This small molecule binds to this protein.
Small molecule (SMILES): CSCC[C@H](N)C(=O)N1CCC[C@H]1C(=O)N[C@@H](CC(N)=O)C(=O)N[C@@H](CC(=O)O)C(=O)N1CCC[C@H]1C(=O)N[C@@H](CC(N)=O)C(=O)N[C@@H](CCCN=C(N)N)C(=O)N[C@@H](C)C=O

Sequence of chain 1.B:
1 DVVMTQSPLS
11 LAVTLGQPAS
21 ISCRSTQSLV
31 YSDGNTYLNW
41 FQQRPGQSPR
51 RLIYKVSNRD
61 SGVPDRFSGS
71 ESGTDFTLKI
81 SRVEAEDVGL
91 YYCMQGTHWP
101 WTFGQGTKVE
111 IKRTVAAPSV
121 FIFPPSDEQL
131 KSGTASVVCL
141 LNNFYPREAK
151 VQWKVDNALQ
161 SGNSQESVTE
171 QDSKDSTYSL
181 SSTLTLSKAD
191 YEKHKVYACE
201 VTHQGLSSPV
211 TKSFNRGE

Sequence of chain 1.A:
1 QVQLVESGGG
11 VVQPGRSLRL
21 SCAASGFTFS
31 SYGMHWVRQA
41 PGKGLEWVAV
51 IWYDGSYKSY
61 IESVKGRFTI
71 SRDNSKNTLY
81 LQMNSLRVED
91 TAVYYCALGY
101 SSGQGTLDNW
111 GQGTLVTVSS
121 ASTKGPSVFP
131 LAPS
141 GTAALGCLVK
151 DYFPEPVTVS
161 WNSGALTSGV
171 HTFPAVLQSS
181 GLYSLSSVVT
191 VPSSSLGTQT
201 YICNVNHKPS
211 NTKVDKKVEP

Binding-site contacts:
Ligand atom O contacts residue GLY105 of chain 1.A at 2.9 Å (h-bond).
Ligand atom O contacts residue TRP101 of chain 1.B at 3.5 Å.
Ligand atom C contacts residue TYR31 of chain 1.B at 3.7 Å (hydrophobic).
Ligand atom C contacts residue SER31 of chain 1.A at 3.7 Å.
Ligand atom O contacts residue TYR53 of chain 1.A at 3.1 Å (h-bond).
Ligand atom CG contacts residue TYR31 of chain 1.B at 3.5 Å (hydrophobic).
Ligand atom O contacts residue TRP99 of chain 1.B at 3.7 Å.
Ligand atom CG contacts residue TYR32 of chain 1.A at 3.7 Å (hydrophobic).
Ligand atom CA contacts residue TYR53 of chain 1.A at 3.7 Å (hydrophobic).
Ligand atom CD contacts residue GLY103 of chain 1.A at 3.5 Å.
Ligand atom O contacts residue TRP99 of chain 1.B at 2.9 Å (h-bond).
Ligand atom OD1 contacts residue TYR32 of chain 1.A at 3.3 Å.
Ligand atom O contacts residue TRP52 of chain 1.A at 3.3 Å.
Ligand atom N contacts residue TYR53 of chain 1.A at 3.4 Å.
Ligand atom CB contacts residue GLY96 of chain 1.B at 3.4 Å.
Ligand atom ND2 contacts residue TYR37 of chain 1.B at 3.5 Å.
Ligand atom C contacts residue TYR53 of chain 1.A at 3.3 Å (hydrophobic).
Ligand atom CA contacts residue TYR31 of chain 1.B at 3.2 Å (hydrophobic).
Ligand atom CG contacts residue TYR53 of chain 1.A at 3.5 Å (hydrophobic).
Ligand atom CB contacts residue TYR31 of chain 1.B at 3.6 Å (hydrophobic).
Ligand atom CB contacts residue SER31 of chain 1.A at 3.6 Å.
Ligand atom O contacts residue GLY33 of chain 1.A at 3.3 Å (h-bond).
Ligand atom OD2 contacts residue GLN104 of chain 1.A at 3.6 Å.
Ligand atom OD1 contacts residue GLY33 of chain 1.A at 2.9 Å (h-bond).
Ligand atom OD1 contacts residue GLN104 of chain 1.A at 3.1 Å (h-bond).
Ligand atom CA contacts residue SER31 of chain 1.A at 3.5 Å.
Ligand atom CD contacts residue TYR53 of chain 1.A at 3.3 Å (hydrophobic).
Ligand atom OD1 contacts residue TYR31 of chain 1.B at 3.1 Å.
Ligand atom N contacts residue SER31 of chain 1.A at 2.9 Å (h-bond).
Ligand atom CE contacts residue LYS58 of chain 1.A at 3.2 Å.
Ligand atom N contacts residue TYR31 of chain 1.B at 3.1 Å (h-bond).
Ligand atom O contacts residue GLN104 of chain 1.A at 3.3 Å.
Ligand atom O contacts residue TYR53 of chain 1.A at 3.2 Å.
Ligand atom CG contacts residue GLY96 of chain 1.B at 3.6 Å.
Ligand atom CG contacts residue GLN104 of chain 1.A at 3.7 Å.
Ligand atom CB contacts residue GLY33 of chain 1.A at 3.7 Å.
Ligand atom ND2 contacts residue GLY99 of chain 1.A at 3.0 Å (h-bond).
Ligand atom ND2 contacts residue GLY103 of chain 1.A at 3.4 Å (h-bond).
Ligand atom ND2 contacts residue TYR32 of chain 1.A at 3.2 Å.
Ligand atom ND2 contacts residue GLY96 of chain 1.B at 2.9 Å (h-bond).